Binding-site contacts:
Ligand atom C1 contacts residue THR166 of chain 1.G at 4.0 Å.
Ligand atom C1 contacts residue GLY146 of chain 1.G at 4.2 Å.
Ligand atom O2 contacts residue GLY146 of chain 1.G at 3.3 Å.
Ligand atom O2 contacts residue ARG147 of chain 1.G at 2.7 Å (salt-bridge).
Ligand atom O1 contacts residue THR166 of chain 1.G at 3.0 Å.
Ligand atom C2 contacts residue ARG147 of chain 1.G at 4.1 Å.
Ligand atom C2 contacts residue GLY146 of chain 1.G at 4.3 Å.

Sequence of chain 1.G:
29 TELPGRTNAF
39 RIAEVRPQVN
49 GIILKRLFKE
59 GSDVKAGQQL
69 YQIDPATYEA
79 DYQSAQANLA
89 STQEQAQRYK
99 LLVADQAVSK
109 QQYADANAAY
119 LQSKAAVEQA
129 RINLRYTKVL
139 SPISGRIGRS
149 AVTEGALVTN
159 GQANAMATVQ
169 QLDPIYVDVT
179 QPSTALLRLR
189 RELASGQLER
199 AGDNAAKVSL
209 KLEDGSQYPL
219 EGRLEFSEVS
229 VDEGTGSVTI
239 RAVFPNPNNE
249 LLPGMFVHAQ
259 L

A small-molecule ligand and the protein it binds are described below.
Small molecule (SMILES): O=C[C@H](O)CO